Binding-site contacts:
Ligand atom C8 contacts residue VAL302 of chain 1.H at 3.8 Å (hydrophobic).
Ligand atom C7 contacts residue ASN265 of chain 1.H at 3.2 Å.
Ligand atom C8 contacts residue GLN263 of chain 1.H at 4.2 Å.
Ligand atom C8 contacts residue ASN265 of chain 1.H at 4.4 Å.
Ligand atom N2 contacts residue ASN265 of chain 1.H at 2.9 Å (h-bond).
Ligand atom C5 contacts residue GLN263 of chain 1.H at 3.5 Å.
Ligand atom C4 contacts residue ASN265 of chain 1.H at 4.2 Å.
Ligand atom O7 contacts residue ASN301 of chain 1.H at 4.2 Å.
Ligand atom C1 contacts residue GLN263 of chain 1.H at 3.4 Å.
Ligand atom C5 contacts residue ASN265 of chain 1.H at 3.6 Å.
Ligand atom C2 contacts residue ASN265 of chain 1.H at 2.5 Å.
Ligand atom N2 contacts residue GLN263 of chain 1.H at 4.1 Å.
Ligand atom C3 contacts residue ASN265 of chain 1.H at 3.8 Å.
Ligand atom O5 contacts residue ASN265 of chain 1.H at 2.3 Å (h-bond).
Ligand atom C4 contacts residue GLN263 of chain 1.H at 3.9 Å.
Ligand atom C2 contacts residue GLN263 of chain 1.H at 3.8 Å.
Ligand atom C8 contacts residue SER303 of chain 1.H at 3.4 Å.
Ligand atom O4 contacts residue GLN263 of chain 1.H at 4.1 Å.
Ligand atom C1 contacts residue ASN265 of chain 1.H at 1.4 Å.
Ligand atom O7 contacts residue ASN265 of chain 1.H at 3.1 Å (h-bond).
Ligand atom C3 contacts residue GLN263 of chain 1.H at 3.4 Å.
Ligand atom O5 contacts residue GLN263 of chain 1.H at 3.9 Å.

Sequence of chain 1.H:
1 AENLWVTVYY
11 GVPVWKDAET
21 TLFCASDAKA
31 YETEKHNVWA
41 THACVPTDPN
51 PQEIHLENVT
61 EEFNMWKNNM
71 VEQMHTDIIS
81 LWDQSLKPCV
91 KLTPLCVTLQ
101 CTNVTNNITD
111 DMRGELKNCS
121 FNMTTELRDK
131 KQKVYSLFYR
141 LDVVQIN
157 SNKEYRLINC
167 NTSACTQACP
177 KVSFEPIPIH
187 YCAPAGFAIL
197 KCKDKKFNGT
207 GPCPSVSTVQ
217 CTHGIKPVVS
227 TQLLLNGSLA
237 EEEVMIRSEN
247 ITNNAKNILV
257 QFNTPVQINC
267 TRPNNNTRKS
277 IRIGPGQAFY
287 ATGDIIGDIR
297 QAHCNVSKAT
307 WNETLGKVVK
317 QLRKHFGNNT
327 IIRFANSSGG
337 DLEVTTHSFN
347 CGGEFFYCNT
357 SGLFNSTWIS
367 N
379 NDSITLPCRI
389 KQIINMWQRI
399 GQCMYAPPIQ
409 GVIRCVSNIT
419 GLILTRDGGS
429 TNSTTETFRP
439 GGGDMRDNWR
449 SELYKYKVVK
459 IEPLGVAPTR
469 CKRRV

This small molecule binds to this protein.
Small molecule (SMILES): CC(=O)N[C@H]1[C@H](O[C@H]2[C@H](O)[C@@H](NC(C)=O)CO[C@@H]2CO)O[C@H](CO)[C@@H](O)[C@@H]1O